Sequence of chain 1.C:
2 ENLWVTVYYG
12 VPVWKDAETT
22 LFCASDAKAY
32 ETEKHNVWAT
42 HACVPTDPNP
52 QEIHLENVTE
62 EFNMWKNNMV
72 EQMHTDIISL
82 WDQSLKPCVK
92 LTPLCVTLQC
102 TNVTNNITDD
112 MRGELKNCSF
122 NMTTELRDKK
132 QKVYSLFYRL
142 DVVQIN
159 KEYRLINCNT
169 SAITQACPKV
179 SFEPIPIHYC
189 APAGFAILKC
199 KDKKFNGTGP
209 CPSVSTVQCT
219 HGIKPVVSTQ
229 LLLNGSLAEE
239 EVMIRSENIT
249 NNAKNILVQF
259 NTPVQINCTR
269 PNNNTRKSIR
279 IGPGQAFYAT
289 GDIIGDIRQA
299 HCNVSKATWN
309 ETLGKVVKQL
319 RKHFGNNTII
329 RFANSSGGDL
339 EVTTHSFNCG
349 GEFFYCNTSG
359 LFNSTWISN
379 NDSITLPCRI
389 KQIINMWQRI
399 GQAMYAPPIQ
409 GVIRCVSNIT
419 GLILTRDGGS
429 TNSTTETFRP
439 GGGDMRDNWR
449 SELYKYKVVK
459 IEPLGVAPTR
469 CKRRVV

Binding-site contacts:
Ligand atom O7 contacts residue VAL97 of chain 1.C at 3.6 Å.
Ligand atom C6 contacts residue TYR130 of chain 1.G at 3.3 Å (hydrophobic).
Ligand atom C2 contacts residue GLN100 of chain 1.C at 4.2 Å.
Ligand atom C3 contacts residue GLN100 of chain 1.C at 4.2 Å.
Ligand atom C8 contacts residue MET123 of chain 1.C at 3.9 Å (hydrophobic).
Ligand atom C8 contacts residue LEU99 of chain 1.C at 4.1 Å (hydrophobic).
Ligand atom C2 contacts residue TYR130 of chain 1.G at 3.7 Å (hydrophobic).
Ligand atom C1 contacts residue TYR130 of chain 1.G at 3.5 Å (hydrophobic).
Ligand atom C3 contacts residue TYR130 of chain 1.G at 4.0 Å (hydrophobic).
Ligand atom O7 contacts residue TYR130 of chain 1.G at 2.2 Å (h-bond).
Ligand atom O6 contacts residue TYR130 of chain 1.G at 2.5 Å (h-bond).
Ligand atom O5 contacts residue ASN122 of chain 1.C at 2.4 Å (h-bond).
Ligand atom O6 contacts residue SER28 of chain 1.H at 3.7 Å.
Ligand atom C7 contacts residue THR98 of chain 1.C at 3.4 Å.
Ligand atom C2 contacts residue ASN122 of chain 1.C at 2.4 Å.
Ligand atom N2 contacts residue THR98 of chain 1.C at 4.2 Å.
Ligand atom C4 contacts residue TYR130 of chain 1.G at 3.2 Å (hydrophobic).
Ligand atom O7 contacts residue THR98 of chain 1.C at 3.3 Å (h-bond).
Ligand atom C7 contacts residue MET123 of chain 1.C at 4.2 Å (hydrophobic).
Ligand atom C8 contacts residue THR98 of chain 1.C at 3.1 Å.
Ligand atom O4 contacts residue HIS27 of chain 1.H at 3.2 Å.
Ligand atom C7 contacts residue GLN100 of chain 1.C at 3.5 Å.
Ligand atom O7 contacts residue ASN122 of chain 1.C at 2.6 Å (h-bond).
Ligand atom C7 contacts residue TYR130 of chain 1.G at 3.4 Å (hydrophobic).
Ligand atom C8 contacts residue PHE121 of chain 1.C at 3.9 Å (hydrophobic).
Ligand atom N2 contacts residue ASN122 of chain 1.C at 2.8 Å (h-bond).
Ligand atom O3 contacts residue GLN100 of chain 1.C at 3.8 Å.
Ligand atom O5 contacts residue TYR130 of chain 1.G at 3.0 Å (h-bond).
Ligand atom O3 contacts residue HIS27 of chain 1.H at 3.8 Å.
Ligand atom C8 contacts residue ASN122 of chain 1.C at 3.9 Å.
Ligand atom C4 contacts residue ASN122 of chain 1.C at 4.2 Å.
Ligand atom C3 contacts residue ASN122 of chain 1.C at 3.7 Å.
Ligand atom C5 contacts residue TYR130 of chain 1.G at 3.3 Å (hydrophobic).
Ligand atom C5 contacts residue ASN122 of chain 1.C at 3.7 Å.
Ligand atom O7 contacts residue MET123 of chain 1.C at 4.0 Å.
Ligand atom C8 contacts residue SER120 of chain 1.C at 3.6 Å.
Ligand atom C7 contacts residue ASN122 of chain 1.C at 2.9 Å.
Ligand atom N2 contacts residue GLN100 of chain 1.C at 3.0 Å (h-bond).
Ligand atom C1 contacts residue ASN122 of chain 1.C at 1.4 Å.
Ligand atom C8 contacts residue GLN100 of chain 1.C at 3.1 Å.

Sequence of chain 1.H:
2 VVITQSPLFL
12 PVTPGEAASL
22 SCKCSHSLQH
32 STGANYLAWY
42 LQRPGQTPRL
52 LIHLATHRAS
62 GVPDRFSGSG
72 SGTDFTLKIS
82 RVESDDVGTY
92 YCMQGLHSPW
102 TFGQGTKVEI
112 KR

This protein binds this small molecule.
Small molecule (SMILES): CC(=O)N[C@H]1[C@H](O[C@H]2[C@H](O)[C@@H](NC(C)=O)CO[C@@H]2CO)O[C@H](CO)[C@@H](O[C@@H]2O[C@H](CO)[C@@H](O)[C@H](O)[C@@H]2O)[C@@H]1O

Sequence of chain 1.G:
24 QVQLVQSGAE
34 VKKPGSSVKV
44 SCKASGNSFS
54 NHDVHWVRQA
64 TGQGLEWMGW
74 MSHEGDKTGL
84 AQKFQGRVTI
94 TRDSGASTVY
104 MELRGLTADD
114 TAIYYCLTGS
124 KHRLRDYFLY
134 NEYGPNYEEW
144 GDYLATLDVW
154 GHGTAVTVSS